Sequence of chain 1.H:
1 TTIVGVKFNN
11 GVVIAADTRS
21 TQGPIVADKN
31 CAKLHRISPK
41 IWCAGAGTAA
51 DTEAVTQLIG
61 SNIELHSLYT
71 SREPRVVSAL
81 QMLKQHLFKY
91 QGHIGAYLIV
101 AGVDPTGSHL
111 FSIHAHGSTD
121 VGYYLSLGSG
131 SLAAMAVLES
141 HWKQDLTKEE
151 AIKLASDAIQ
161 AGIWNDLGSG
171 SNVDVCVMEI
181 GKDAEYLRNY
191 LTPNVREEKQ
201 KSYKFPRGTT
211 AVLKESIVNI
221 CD

Binding-site contacts:
Ligand atom O48 contacts residue GLY47 of chain 1.H at 3.1 Å (h-bond).
Ligand atom N22 contacts residue ASP125 of chain 1.I at 3.4 Å (salt-bridge).
Ligand atom C45 contacts residue ALA49 of chain 1.H at 3.8 Å (hydrophobic).
Ligand atom C44 contacts residue THR1 of chain 1.H at 3.5 Å.
Ligand atom C31 contacts residue GLY47 of chain 1.H at 3.5 Å.
Ligand atom C58 contacts residue ARG19 of chain 1.H at 3.6 Å.
Ligand atom C59 contacts residue THR1 of chain 1.H at 2.5 Å.
Ligand atom N41 contacts residue THR1 of chain 1.H at 3.7 Å.
Ligand atom C19 contacts residue ILE127 of chain 1.I at 3.8 Å (hydrophobic).
Ligand atom C39 contacts residue GLY47 of chain 1.H at 3.7 Å.
Ligand atom C27 contacts residue SER20 of chain 1.H at 3.4 Å.
Ligand atom O40 contacts residue SER20 of chain 1.H at 3.4 Å (h-bond).
Ligand atom C45 contacts residue THR52 of chain 1.H at 3.8 Å.
Ligand atom O48 contacts residue ALA46 of chain 1.H at 3.7 Å.
Ligand atom C27 contacts residue ALA27 of chain 1.H at 3.4 Å (hydrophobic).
Ligand atom O40 contacts residue THR21 of chain 1.H at 3.3 Å (h-bond).
Ligand atom C38 contacts residue GLY47 of chain 1.H at 3.6 Å.
Ligand atom C42 contacts residue THR1 of chain 1.H at 2.4 Å.
Ligand atom C43 contacts residue GLY47 of chain 1.H at 3.5 Å.
Ligand atom C28 contacts residue ALA49 of chain 1.H at 3.8 Å (hydrophobic).
Ligand atom C46 contacts residue SER20 of chain 1.H at 3.6 Å.
Ligand atom N41 contacts residue GLY47 of chain 1.H at 3.1 Å (h-bond).
Ligand atom C27 contacts residue THR21 of chain 1.H at 3.7 Å.
Ligand atom C47 contacts residue THR1 of chain 1.H at 1.4 Å.
Ligand atom O60 contacts residue THR1 of chain 1.H at 2.9 Å (h-bond).
Ligand atom C24 contacts residue ALA49 of chain 1.H at 3.7 Å (hydrophobic).
Ligand atom C51 contacts residue THR1 of chain 1.H at 1.5 Å.
Ligand atom O21 contacts residue GLN22 of chain 1.H at 3.7 Å.
Ligand atom C58 contacts residue GLY168 of chain 1.H at 3.1 Å.
Ligand atom C58 contacts residue THR1 of chain 1.H at 2.5 Å.
Ligand atom C43 contacts residue THR1 of chain 1.H at 2.7 Å.
Ligand atom N30 contacts residue THR21 of chain 1.H at 3.1 Å (h-bond).
Ligand atom O29 contacts residue ALA49 of chain 1.H at 3.0 Å (h-bond).
Ligand atom C45 contacts residue GLY45 of chain 1.H at 3.7 Å.
Ligand atom C32 contacts residue THR21 of chain 1.H at 3.8 Å.
Ligand atom C37 contacts residue THR48 of chain 1.H at 3.8 Å.
Ligand atom O9 contacts residue ASP125 of chain 1.I at 3.5 Å.
Ligand atom C23 contacts residue THR21 of chain 1.H at 3.7 Å.
Ligand atom O48 contacts residue THR1 of chain 1.H at 2.3 Å (h-bond).
Ligand atom O60 contacts residue SER129 of chain 1.H at 3.8 Å.

Sequence of chain 1.I:
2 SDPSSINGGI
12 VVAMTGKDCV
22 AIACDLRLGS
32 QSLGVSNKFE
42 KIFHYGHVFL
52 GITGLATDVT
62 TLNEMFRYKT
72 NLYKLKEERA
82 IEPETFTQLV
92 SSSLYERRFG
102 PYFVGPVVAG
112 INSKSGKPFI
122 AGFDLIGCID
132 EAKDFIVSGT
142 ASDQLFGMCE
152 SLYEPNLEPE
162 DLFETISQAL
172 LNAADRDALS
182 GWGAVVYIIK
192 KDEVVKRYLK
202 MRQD

The protein below binds the small molecule below.
Small molecule (SMILES): CC(C)C[C@H](NC(=O)[C@H](CCc1ccccc1)NC(=O)CN1CCOCC1)C(=O)N[C@@H](Cc1ccccc1)C(=O)N[C@@H](CC(C)C)[C@@H](O)[C@H](C)CO